Binding-site contacts:
Ligand atom C4 contacts residue ASN259 of chain 59.I at 4.1 Å.
Ligand atom O5 contacts residue THR116 of chain 59.H at 4.3 Å.
Ligand atom O6 contacts residue LYS115 of chain 59.H at 3.7 Å.
Ligand atom C8 contacts residue GLU198 of chain 59.B at 4.1 Å.
Ligand atom C6 contacts residue LYS115 of chain 59.H at 4.3 Å.
Ligand atom C7 contacts residue ASN259 of chain 59.I at 3.1 Å.
Ligand atom C2 contacts residue ASN259 of chain 59.I at 2.4 Å.
Ligand atom C5 contacts residue ASN259 of chain 59.I at 3.6 Å.
Ligand atom O7 contacts residue LYS181 of chain 59.H at 4.1 Å.
Ligand atom C3 contacts residue ASN259 of chain 59.I at 3.8 Å.
Ligand atom N2 contacts residue ASN259 of chain 59.I at 3.0 Å (h-bond).
Ligand atom C8 contacts residue ASN259 of chain 59.I at 4.4 Å.
Ligand atom O6 contacts residue THR116 of chain 59.H at 3.5 Å.
Ligand atom O7 contacts residue ASN259 of chain 59.I at 2.8 Å (h-bond).
Ligand atom O5 contacts residue ASN259 of chain 59.I at 2.3 Å (h-bond).
Ligand atom O6 contacts residue ASN259 of chain 59.I at 4.5 Å.
Ligand atom C1 contacts residue ASN259 of chain 59.I at 1.4 Å.
Ligand atom C4 contacts residue LYS115 of chain 59.H at 4.5 Å.

A protein and the small-molecule ligand that binds it are described below.
Small molecule (SMILES): CC(=O)N[C@@H]1[C@@H](O)[C@H](O)[C@@H](CO)O[C@H]1O

Sequence of chain 59.H:
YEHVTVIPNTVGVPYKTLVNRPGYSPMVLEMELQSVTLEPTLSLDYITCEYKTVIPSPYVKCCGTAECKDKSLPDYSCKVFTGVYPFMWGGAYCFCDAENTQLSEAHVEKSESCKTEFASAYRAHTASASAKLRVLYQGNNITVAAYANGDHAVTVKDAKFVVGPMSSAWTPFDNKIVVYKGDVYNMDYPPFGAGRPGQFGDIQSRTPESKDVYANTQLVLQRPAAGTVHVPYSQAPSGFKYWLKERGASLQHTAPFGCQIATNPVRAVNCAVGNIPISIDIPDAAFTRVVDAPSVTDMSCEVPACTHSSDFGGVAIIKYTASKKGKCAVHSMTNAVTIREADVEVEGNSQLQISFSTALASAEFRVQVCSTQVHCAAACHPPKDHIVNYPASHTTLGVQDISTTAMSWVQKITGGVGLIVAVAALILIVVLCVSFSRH

Sequence of chain 59.I:
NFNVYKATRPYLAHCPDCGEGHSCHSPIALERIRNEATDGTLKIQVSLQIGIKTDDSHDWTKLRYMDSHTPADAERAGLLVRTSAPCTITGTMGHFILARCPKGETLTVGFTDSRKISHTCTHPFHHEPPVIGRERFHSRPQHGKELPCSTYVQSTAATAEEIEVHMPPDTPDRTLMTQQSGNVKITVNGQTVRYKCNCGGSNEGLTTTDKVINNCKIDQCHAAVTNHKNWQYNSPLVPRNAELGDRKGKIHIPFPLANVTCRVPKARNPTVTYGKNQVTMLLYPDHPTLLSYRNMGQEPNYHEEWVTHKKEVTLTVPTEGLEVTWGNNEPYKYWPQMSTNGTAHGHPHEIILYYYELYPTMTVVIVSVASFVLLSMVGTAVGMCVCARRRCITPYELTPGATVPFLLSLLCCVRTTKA

Sequence of chain 59.B:
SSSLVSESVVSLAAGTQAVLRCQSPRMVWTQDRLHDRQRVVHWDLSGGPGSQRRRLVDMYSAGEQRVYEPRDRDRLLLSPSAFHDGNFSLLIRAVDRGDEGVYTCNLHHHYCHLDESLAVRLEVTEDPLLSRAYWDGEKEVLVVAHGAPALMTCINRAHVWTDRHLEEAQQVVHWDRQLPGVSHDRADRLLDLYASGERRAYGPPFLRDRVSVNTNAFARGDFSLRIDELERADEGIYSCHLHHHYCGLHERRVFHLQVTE